Binding-site contacts:
Ligand atom C contacts residue LYS146 of chain 1.C at 3.5 Å.
Ligand atom CB contacts residue TYR156 of chain 1.C at 3.2 Å (hydrophobic).
Ligand atom N contacts residue TYR171 of chain 1.C at 2.7 Å (h-bond).
Ligand atom ND2 contacts residue TYR156 of chain 1.C at 3.5 Å.
Ligand atom O contacts residue TYR84 of chain 1.C at 3.4 Å (h-bond).
Ligand atom O contacts residue TRP147 of chain 1.C at 2.8 Å (h-bond).
Ligand atom CG2 contacts residue TRP73 of chain 1.C at 3.6 Å (hydrophobic).
Ligand atom N contacts residue GLU63 of chain 1.C at 3.1 Å (salt-bridge).
Ligand atom O contacts residue LYS146 of chain 1.C at 3.0 Å (salt-bridge).
Ligand atom OE1 contacts residue LYS66 of chain 1.C at 3.5 Å.
Ligand atom O contacts residue ASN80 of chain 1.C at 2.8 Å (h-bond).
Ligand atom CG contacts residue TYR159 of chain 1.C at 3.6 Å (hydrophobic).
Ligand atom CG contacts residue SER150 of chain 1.C at 3.3 Å.
Ligand atom CE contacts residue PHE116 of chain 1.C at 3.5 Å (hydrophobic).
Ligand atom C contacts residue TRP73 of chain 1.C at 3.3 Å (hydrophobic).
Ligand atom O contacts residue TRP73 of chain 1.C at 2.8 Å (h-bond).
Ligand atom N contacts residue TYR7 of chain 1.C at 3.2 Å (h-bond).
Ligand atom O contacts residue LYS66 of chain 1.C at 2.9 Å (salt-bridge).
Ligand atom C contacts residue TYR7 of chain 1.C at 3.5 Å (hydrophobic).
Ligand atom CD contacts residue LYS66 of chain 1.C at 3.5 Å.
Ligand atom N contacts residue TRP167 of chain 1.C at 3.5 Å.
Ligand atom CG contacts residue SER77 of chain 1.C at 3.5 Å.
Ligand atom O contacts residue TYR159 of chain 1.C at 2.7 Å (h-bond).
Ligand atom C contacts residue TYR84 of chain 1.C at 3.4 Å (hydrophobic).
Ligand atom C contacts residue TRP73 of chain 1.C at 3.5 Å (hydrophobic).
Ligand atom OXT contacts residue TYR84 of chain 1.C at 2.7 Å (h-bond).
Ligand atom OE2 contacts residue LYS66 of chain 1.C at 3.5 Å.
Ligand atom CA contacts residue TYR7 of chain 1.C at 3.4 Å (hydrophobic).
Ligand atom OG1 contacts residue LYS146 of chain 1.C at 3.2 Å (salt-bridge).
Ligand atom OG contacts residue GLU63 of chain 1.C at 3.1 Å (salt-bridge).
Ligand atom CA contacts residue TYR171 of chain 1.C at 3.5 Å (hydrophobic).
Ligand atom O contacts residue LYS146 of chain 1.C at 2.9 Å (salt-bridge).
Ligand atom O contacts residue TRP73 of chain 1.C at 3.0 Å (h-bond).
Ligand atom N contacts residue TRP73 of chain 1.C at 3.6 Å (h-bond).
Ligand atom OXT contacts residue THR143 of chain 1.C at 2.8 Å (h-bond).
Ligand atom CB contacts residue TRP167 of chain 1.C at 3.6 Å (hydrophobic).
Ligand atom N contacts residue SER77 of chain 1.C at 3.1 Å (h-bond).
Ligand atom CA contacts residue TRP73 of chain 1.C at 3.5 Å (hydrophobic).
Ligand atom N contacts residue TYR7 of chain 1.C at 3.5 Å (h-bond).
Ligand atom CG contacts residue TYR156 of chain 1.C at 3.5 Å (hydrophobic).

Sequence of chain 1.C:
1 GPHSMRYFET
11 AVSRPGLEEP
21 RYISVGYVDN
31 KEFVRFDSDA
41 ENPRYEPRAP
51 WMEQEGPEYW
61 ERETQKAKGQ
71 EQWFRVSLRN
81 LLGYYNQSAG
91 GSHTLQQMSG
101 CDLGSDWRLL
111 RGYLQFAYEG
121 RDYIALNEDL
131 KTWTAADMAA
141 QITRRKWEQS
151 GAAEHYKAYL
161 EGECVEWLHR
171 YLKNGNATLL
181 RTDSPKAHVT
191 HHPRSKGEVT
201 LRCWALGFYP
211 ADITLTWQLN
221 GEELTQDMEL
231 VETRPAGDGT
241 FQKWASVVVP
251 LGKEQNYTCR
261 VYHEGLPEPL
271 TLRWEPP

The protein below binds the small molecule below.
Small molecule (SMILES): CSCC[C@H](NC(=O)[C@@H](NC(=O)[C@H](CCC(=O)O)NC(=O)[C@H](CCSC)NC(=O)[C@H](CC(=O)O)NC(=O)[C@H](CCC(=O)O)NC(=O)[C@H](CC(N)=O)NC(=O)[C@H](CO)NC(=O)[C@H](C)N)[C@@H](C)O)C(=O)O